This small molecule binds to this protein.
Small molecule (SMILES): N#[C-]->[Fe+2](<-[C-]#N)(<-[C-]#N)(<-[C-]#N)(<-[C-]#N)<-N#[OH+2]

Sequence of chain 1.A:
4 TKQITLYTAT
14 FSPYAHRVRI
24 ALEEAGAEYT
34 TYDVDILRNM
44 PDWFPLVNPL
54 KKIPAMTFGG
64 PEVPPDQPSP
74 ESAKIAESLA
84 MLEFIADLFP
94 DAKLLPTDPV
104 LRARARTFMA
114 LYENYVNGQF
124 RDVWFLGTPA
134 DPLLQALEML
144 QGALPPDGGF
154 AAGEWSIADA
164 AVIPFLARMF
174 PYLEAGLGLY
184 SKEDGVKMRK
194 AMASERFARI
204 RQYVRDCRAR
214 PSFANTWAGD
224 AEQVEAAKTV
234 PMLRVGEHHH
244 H

Binding-site contacts:
Ligand atom C06 contacts residue TYR17 of chain 1.A at 4.0 Å (hydrophobic).
Ligand atom N07 contacts residue TYR17 of chain 1.A at 3.4 Å.
Ligand atom N02 contacts residue PHE128 of chain 1.A at 3.2 Å.
Ligand atom FE2 contacts residue PHE128 of chain 1.A at 4.3 Å.
Ligand atom N11 contacts residue PHE168 of chain 1.A at 4.1 Å.
Ligand atom C12 contacts residue PHE14 of chain 1.A at 3.7 Å (hydrophobic).
Ligand atom N13 contacts residue VAL233 of chain 1.A at 3.6 Å.
Ligand atom C04 contacts residue VAL233 of chain 1.A at 4.2 Å (hydrophobic).
Ligand atom O01 contacts residue PHE128 of chain 1.A at 2.8 Å.
Ligand atom N09 contacts residue ARG124 of chain 1.A at 3.0 Å (salt-bridge).
Ligand atom C04 contacts residue PHE14 of chain 1.A at 3.7 Å (hydrophobic).
Ligand atom C04 contacts residue PRO16 of chain 1.A at 4.1 Å (hydrophobic).
Ligand atom N07 contacts residue PRO16 of chain 1.A at 3.9 Å.
Ligand atom C10 contacts residue TYR17 of chain 1.A at 4.0 Å (hydrophobic).
Ligand atom C08 contacts residue PHE128 of chain 1.A at 4.1 Å (hydrophobic).
Ligand atom N09 contacts residue PHE128 of chain 1.A at 4.4 Å.
Ligand atom N13 contacts residue LEU40 of chain 1.A at 3.6 Å.
Ligand atom N02 contacts residue VAL233 of chain 1.A at 3.9 Å.
Ligand atom N11 contacts residue TYR17 of chain 1.A at 3.8 Å.
Ligand atom C12 contacts residue VAL233 of chain 1.A at 3.8 Å (hydrophobic).
Ligand atom O01 contacts residue MET235 of chain 1.A at 4.0 Å.
Ligand atom C08 contacts residue ARG124 of chain 1.A at 3.6 Å.
Ligand atom N11 contacts residue PRO16 of chain 1.A at 3.7 Å.
Ligand atom O01 contacts residue VAL233 of chain 1.A at 3.7 Å.
Ligand atom N07 contacts residue PHE14 of chain 1.A at 3.8 Å.
Ligand atom O01 contacts residue LEU236 of chain 1.A at 4.0 Å.
Ligand atom N05 contacts residue VAL233 of chain 1.A at 4.0 Å.
Ligand atom N13 contacts residue PHE14 of chain 1.A at 3.6 Å.
Ligand atom C06 contacts residue PRO16 of chain 1.A at 4.1 Å (hydrophobic).
Ligand atom N11 contacts residue ARG124 of chain 1.A at 4.3 Å.
Ligand atom N05 contacts residue PHE14 of chain 1.A at 3.3 Å.
Ligand atom N07 contacts residue SER15 of chain 1.A at 3.5 Å (h-bond).
Ligand atom N05 contacts residue PRO16 of chain 1.A at 3.8 Å.
Ligand atom C10 contacts residue ARG124 of chain 1.A at 4.4 Å.
Ligand atom C06 contacts residue PHE14 of chain 1.A at 3.9 Å (hydrophobic).
Ligand atom C10 contacts residue PHE128 of chain 1.A at 4.0 Å (hydrophobic).
Ligand atom C10 contacts residue PRO16 of chain 1.A at 4.2 Å (hydrophobic).
Ligand atom N11 contacts residue PHE128 of chain 1.A at 4.2 Å.